Sequence of chain 1.B:
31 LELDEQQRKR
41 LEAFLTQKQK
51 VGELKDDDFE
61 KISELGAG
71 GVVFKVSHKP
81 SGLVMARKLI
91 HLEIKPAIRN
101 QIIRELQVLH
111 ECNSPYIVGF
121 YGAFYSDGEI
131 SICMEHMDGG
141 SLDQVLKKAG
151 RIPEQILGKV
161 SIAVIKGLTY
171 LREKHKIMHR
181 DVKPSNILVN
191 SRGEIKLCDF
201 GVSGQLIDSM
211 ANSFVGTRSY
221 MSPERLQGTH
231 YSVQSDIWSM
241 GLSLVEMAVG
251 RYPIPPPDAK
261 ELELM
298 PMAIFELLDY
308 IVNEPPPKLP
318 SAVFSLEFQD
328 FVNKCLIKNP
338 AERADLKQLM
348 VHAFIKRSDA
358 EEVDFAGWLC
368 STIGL

Binding-site contacts:
Ligand atom O1A contacts residue LYS88 of chain 1.B at 1.3 Å (salt-bridge).
Ligand atom O4' contacts residue GLY66 of chain 1.B at 3.7 Å.
Ligand atom O3G contacts residue VKG1 of chain 1.F at 3.1 Å.
Ligand atom C2 contacts residue LEU65 of chain 1.B at 3.4 Å (hydrophobic).
Ligand atom O1G contacts residue VKG1 of chain 1.F at 3.7 Å.
Ligand atom C5 contacts residue VAL73 of chain 1.B at 3.7 Å (hydrophobic).
Ligand atom O3G contacts residue ASP199 of chain 1.B at 2.5 Å (salt-bridge).
Ligand atom O4' contacts residue VAL73 of chain 1.B at 3.4 Å.
Ligand atom PA contacts residue LYS88 of chain 1.B at 2.6 Å.
Ligand atom O1A contacts residue ASP199 of chain 1.B at 3.3 Å (salt-bridge).
Ligand atom O3' contacts residue SER185 of chain 1.B at 3.0 Å (h-bond).
Ligand atom C2' contacts residue SER185 of chain 1.B at 3.5 Å.
Ligand atom PG contacts residue ASN186 of chain 1.B at 3.4 Å.
Ligand atom N3B contacts residue LYS183 of chain 1.B at 3.1 Å.
Ligand atom PG contacts residue LYS183 of chain 1.B at 3.4 Å.
Ligand atom O2A contacts residue GLY71 of chain 1.B at 2.3 Å (h-bond).
Ligand atom O1G contacts residue ASP181 of chain 1.B at 3.5 Å (salt-bridge).
Ligand atom O3A contacts residue LYS88 of chain 1.B at 3.3 Å (salt-bridge).
Ligand atom O2B contacts residue ASN186 of chain 1.B at 2.5 Å (h-bond).
Ligand atom N3B contacts residue ASN186 of chain 1.B at 3.5 Å (h-bond).
Ligand atom C4 contacts residue VAL73 of chain 1.B at 3.5 Å (hydrophobic).
Ligand atom N9 contacts residue VAL73 of chain 1.B at 3.4 Å.
Ligand atom N3 contacts residue LEU65 of chain 1.B at 3.6 Å.
Ligand atom O1G contacts residue LYS183 of chain 1.B at 2.4 Å (salt-bridge).
Ligand atom O2' contacts residue SER141 of chain 1.B at 2.7 Å (h-bond).
Ligand atom C6 contacts residue LEU188 of chain 1.B at 3.6 Å (hydrophobic).
Ligand atom C8 contacts residue VAL73 of chain 1.B at 3.6 Å (hydrophobic).
Ligand atom O2B contacts residue SER185 of chain 1.B at 3.1 Å (h-bond).
Ligand atom O1G contacts residue ASN186 of chain 1.B at 2.9 Å (h-bond).
Ligand atom C3' contacts residue SER185 of chain 1.B at 3.7 Å.
Ligand atom O2G contacts residue VKG1 of chain 1.F at 3.1 Å.
Ligand atom C2' contacts residue SER141 of chain 1.B at 3.5 Å.
Ligand atom PB contacts residue ASN186 of chain 1.B at 3.5 Å.
Ligand atom O1B contacts residue SER185 of chain 1.B at 3.7 Å.
Ligand atom O3G contacts residue LYS88 of chain 1.B at 2.8 Å (salt-bridge).
Ligand atom PG contacts residue VKG1 of chain 1.F at 3.5 Å.
Ligand atom O2A contacts residue LYS88 of chain 1.B at 3.1 Å.
Ligand atom O3G contacts residue ASN186 of chain 1.B at 3.1 Å (h-bond).
Ligand atom N1 contacts residue LEU188 of chain 1.B at 3.7 Å.
Ligand atom N6 contacts residue MET134 of chain 1.B at 3.2 Å.

A protein and the small-molecule ligand that binds it are described below.
Small molecule (SMILES): Nc1ncnc2c1ncn2[C@@H]1O[C@H](CO[P](=O)(O)O[P](=O)(O)NP(=O)(O)O)[C@@H](O)[C@H]1O